Binding-site contacts:
Ligand atom O4 contacts residue ASN59 of chain 1.G at 3.9 Å.
Ligand atom O7 contacts residue SIA1 of chain 1.XA at 3.7 Å.
Ligand atom C4 contacts residue ASN59 of chain 1.G at 3.1 Å.
Ligand atom N2 contacts residue ASN59 of chain 1.G at 3.0 Å (h-bond).
Ligand atom C7 contacts residue ASN59 of chain 1.G at 4.3 Å.
Ligand atom O3 contacts residue ASN59 of chain 1.G at 4.1 Å.
Ligand atom C2 contacts residue ASN59 of chain 1.G at 2.4 Å.
Ligand atom C6 contacts residue ASN59 of chain 1.G at 4.0 Å.
Ligand atom C8 contacts residue ASP240 of chain 1.H at 3.4 Å.
Ligand atom C7 contacts residue SIA1 of chain 1.XA at 3.3 Å.
Ligand atom N2 contacts residue SIA1 of chain 1.XA at 3.0 Å (h-bond).
Ligand atom C5 contacts residue ASN59 of chain 1.G at 2.6 Å.
Ligand atom C1 contacts residue ASN59 of chain 1.G at 1.5 Å.
Ligand atom O3 contacts residue ASP240 of chain 1.H at 4.1 Å.
Ligand atom C8 contacts residue SIA1 of chain 1.XA at 3.1 Å.
Ligand atom C2 contacts residue SIA1 of chain 1.XA at 4.2 Å.
Ligand atom C3 contacts residue ASN59 of chain 1.G at 2.7 Å.
Ligand atom O5 contacts residue ASN59 of chain 1.G at 2.3 Å (h-bond).

Sequence of chain 1.H:
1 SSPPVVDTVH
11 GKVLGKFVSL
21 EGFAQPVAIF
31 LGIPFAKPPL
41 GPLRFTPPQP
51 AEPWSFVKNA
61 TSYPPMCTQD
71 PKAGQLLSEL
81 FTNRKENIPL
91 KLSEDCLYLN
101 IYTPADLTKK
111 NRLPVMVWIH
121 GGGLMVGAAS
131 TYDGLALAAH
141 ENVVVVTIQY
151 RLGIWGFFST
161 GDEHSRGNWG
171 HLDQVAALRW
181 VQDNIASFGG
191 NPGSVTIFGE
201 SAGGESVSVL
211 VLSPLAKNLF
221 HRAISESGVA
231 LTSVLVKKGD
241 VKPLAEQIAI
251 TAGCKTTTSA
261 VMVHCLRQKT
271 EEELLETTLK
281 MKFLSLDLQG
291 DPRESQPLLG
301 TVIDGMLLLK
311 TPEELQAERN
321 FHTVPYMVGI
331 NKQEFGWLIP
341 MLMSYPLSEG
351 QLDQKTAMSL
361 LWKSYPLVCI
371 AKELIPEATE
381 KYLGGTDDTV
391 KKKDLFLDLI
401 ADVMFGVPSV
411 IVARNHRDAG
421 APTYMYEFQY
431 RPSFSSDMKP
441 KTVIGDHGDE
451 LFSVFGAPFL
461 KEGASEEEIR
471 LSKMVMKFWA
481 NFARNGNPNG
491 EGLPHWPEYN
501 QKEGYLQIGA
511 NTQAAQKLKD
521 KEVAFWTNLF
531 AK

A small-molecule ligand and the protein it binds are described below.
Small molecule (SMILES): CC(=O)N[C@@H]1[C@@H](O)[C@H](O)[C@@H](CO)O[C@H]1O

Sequence of chain 1.G:
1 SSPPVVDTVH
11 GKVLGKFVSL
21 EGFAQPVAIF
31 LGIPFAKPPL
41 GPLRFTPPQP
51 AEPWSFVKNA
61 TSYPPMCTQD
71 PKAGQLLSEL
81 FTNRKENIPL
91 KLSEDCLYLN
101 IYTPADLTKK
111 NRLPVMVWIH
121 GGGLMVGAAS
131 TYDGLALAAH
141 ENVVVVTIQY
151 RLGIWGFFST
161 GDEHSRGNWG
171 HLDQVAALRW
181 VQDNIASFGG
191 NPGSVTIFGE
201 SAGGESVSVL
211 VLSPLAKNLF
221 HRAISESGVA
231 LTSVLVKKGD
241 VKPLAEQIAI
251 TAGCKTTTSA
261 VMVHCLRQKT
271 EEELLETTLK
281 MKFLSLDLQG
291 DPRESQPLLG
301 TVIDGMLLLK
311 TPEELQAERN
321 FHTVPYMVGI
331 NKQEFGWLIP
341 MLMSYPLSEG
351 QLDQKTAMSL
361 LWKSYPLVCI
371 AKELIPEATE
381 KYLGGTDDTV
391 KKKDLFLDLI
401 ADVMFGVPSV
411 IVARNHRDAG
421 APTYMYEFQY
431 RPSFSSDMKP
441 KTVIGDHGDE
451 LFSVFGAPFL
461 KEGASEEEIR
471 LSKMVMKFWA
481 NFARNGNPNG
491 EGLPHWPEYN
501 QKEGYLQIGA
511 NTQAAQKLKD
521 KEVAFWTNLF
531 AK